Binding-site contacts:
Ligand atom C18 contacts residue ALA90 of chain 1.A at 3.4 Å (hydrophobic).
Ligand atom N34 contacts residue LEU87 of chain 1.A at 3.7 Å.
Ligand atom N34 contacts residue GLN62 of chain 1.A at 2.3 Å (h-bond).
Ligand atom C29 contacts residue LEU85 of chain 1.A at 3.6 Å (hydrophobic).
Ligand atom C23 contacts residue LEU71 of chain 1.A at 3.7 Å (hydrophobic).
Ligand atom O14 contacts residue LYS39 of chain 1.A at 2.9 Å (salt-bridge).
Ligand atom O16 contacts residue ALA90 of chain 1.A at 2.7 Å (h-bond).
Ligand atom N32 contacts residue PHE152 of chain 1.A at 3.4 Å (h-bond).
Ligand atom C13 contacts residue VAL24 of chain 1.A at 3.5 Å (hydrophobic).
Ligand atom C33 contacts residue GLN62 of chain 1.A at 3.4 Å.
Ligand atom C21 contacts residue LYS39 of chain 1.A at 3.3 Å.
Ligand atom N32 contacts residue LYS39 of chain 1.A at 2.9 Å (salt-bridge).
Ligand atom C1 contacts residue LYS39 of chain 1.A at 3.7 Å.
Ligand atom C18 contacts residue TYR89 of chain 1.A at 3.6 Å (hydrophobic).
Ligand atom C28 contacts residue LEU85 of chain 1.A at 3.7 Å (hydrophobic).
Ligand atom C19 contacts residue ALA90 of chain 1.A at 2.8 Å (hydrophobic).
Ligand atom C31 contacts residue LYS39 of chain 1.A at 3.3 Å.
Ligand atom O35 contacts residue GLN62 of chain 1.A at 3.7 Å.
Ligand atom C23 contacts residue PHE152 of chain 1.A at 3.5 Å (hydrophobic).
Ligand atom C21 contacts residue LEU87 of chain 1.A at 3.7 Å (hydrophobic).
Ligand atom C33 contacts residue PHE152 of chain 1.A at 3.7 Å (hydrophobic).
Ligand atom C24 contacts residue ALA150 of chain 1.A at 3.6 Å (hydrophobic).
Ligand atom O16 contacts residue TYR89 of chain 1.A at 3.3 Å.
Ligand atom C22 contacts residue LEU71 of chain 1.A at 3.6 Å (hydrophobic).
Ligand atom O35 contacts residue LEU71 of chain 1.A at 3.5 Å.
Ligand atom C28 contacts residue LYS39 of chain 1.A at 3.3 Å.
Ligand atom C26 contacts residue LEU55 of chain 1.A at 3.5 Å (hydrophobic).
Ligand atom N6 contacts residue ALA37 of chain 1.A at 3.7 Å.
Ligand atom C27 contacts residue LEU55 of chain 1.A at 3.6 Å (hydrophobic).
Ligand atom N34 contacts residue PHE152 of chain 1.A at 3.6 Å.
Ligand atom C12 contacts residue LYS18 of chain 1.A at 3.3 Å.
Ligand atom C26 contacts residue LEU85 of chain 1.A at 3.5 Å (hydrophobic).
Ligand atom C27 contacts residue LEU85 of chain 1.A at 3.5 Å (hydrophobic).
Ligand atom C23 contacts residue ALA150 of chain 1.A at 3.3 Å (hydrophobic).
Ligand atom C30 contacts residue GLN62 of chain 1.A at 3.2 Å.
Ligand atom C29 contacts residue GLN62 of chain 1.A at 3.5 Å.
Ligand atom N6 contacts residue GLU88 of chain 1.A at 3.1 Å (salt-bridge).
Ligand atom C20 contacts residue LYS39 of chain 1.A at 3.6 Å.
Ligand atom C19 contacts residue GLY93 of chain 1.A at 3.7 Å.
Ligand atom C8 contacts residue VAL24 of chain 1.A at 3.5 Å (hydrophobic).

Sequence of chain 1.A:
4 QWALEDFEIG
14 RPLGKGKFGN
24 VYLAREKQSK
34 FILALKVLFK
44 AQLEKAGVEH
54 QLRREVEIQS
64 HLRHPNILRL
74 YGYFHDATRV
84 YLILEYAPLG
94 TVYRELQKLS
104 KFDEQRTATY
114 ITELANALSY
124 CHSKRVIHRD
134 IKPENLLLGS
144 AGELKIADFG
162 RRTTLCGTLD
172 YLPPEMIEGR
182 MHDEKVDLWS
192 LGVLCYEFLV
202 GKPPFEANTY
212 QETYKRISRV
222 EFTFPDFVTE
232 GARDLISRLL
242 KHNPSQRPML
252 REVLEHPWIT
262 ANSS

The small molecule below binds the protein below.
Small molecule (SMILES): CCOC(=O)c1[nH]cc2c1NC1=C(C(=O)CCC1)[C@H]2c1cccc(Oc2nc3ccccc3[nH]2)c1